Sequence of chain 1.A:
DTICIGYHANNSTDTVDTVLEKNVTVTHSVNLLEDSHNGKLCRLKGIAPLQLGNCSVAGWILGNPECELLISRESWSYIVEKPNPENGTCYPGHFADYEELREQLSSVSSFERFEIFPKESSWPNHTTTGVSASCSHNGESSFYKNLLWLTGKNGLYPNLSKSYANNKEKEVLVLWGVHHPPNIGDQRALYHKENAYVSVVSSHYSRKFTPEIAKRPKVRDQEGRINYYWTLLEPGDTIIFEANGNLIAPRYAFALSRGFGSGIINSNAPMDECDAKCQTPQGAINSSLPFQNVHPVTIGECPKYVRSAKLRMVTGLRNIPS

Binding-site contacts:
Ligand atom C4 contacts residue ASN87 of chain 1.A at 4.2 Å.
Ligand atom O3 contacts residue ARG220 of chain 1.A at 3.4 Å (salt-bridge).
Ligand atom O7 contacts residue ARG220 of chain 1.A at 3.4 Å (salt-bridge).
Ligand atom C8 contacts residue CYS135 of chain 1.A at 4.2 Å (hydrophobic).
Ligand atom C8 contacts residue ASN87 of chain 1.A at 4.3 Å.
Ligand atom C3 contacts residue ASN87 of chain 1.A at 3.8 Å.
Ligand atom C8 contacts residue SER136 of chain 1.A at 3.7 Å.
Ligand atom C8 contacts residue SER134 of chain 1.A at 4.4 Å.
Ligand atom C1 contacts residue GLU66 of chain 1.A at 4.5 Å.
Ligand atom O6 contacts residue GLU86 of chain 1.A at 3.4 Å.
Ligand atom C8 contacts residue CYS90 of chain 1.A at 3.8 Å (hydrophobic).
Ligand atom C2 contacts residue ARG220 of chain 1.A at 4.0 Å.
Ligand atom O7 contacts residue ASN64 of chain 1.A at 3.8 Å.
Ligand atom O7 contacts residue CYS90 of chain 1.A at 3.7 Å.
Ligand atom C7 contacts residue ASN87 of chain 1.A at 3.1 Å.
Ligand atom C8 contacts residue ASN64 of chain 1.A at 3.6 Å.
Ligand atom O5 contacts residue ARG220 of chain 1.A at 4.5 Å.
Ligand atom N2 contacts residue ARG220 of chain 1.A at 3.7 Å.
Ligand atom C7 contacts residue CYS90 of chain 1.A at 4.2 Å (hydrophobic).
Ligand atom O5 contacts residue ASN87 of chain 1.A at 2.4 Å (h-bond).
Ligand atom C5 contacts residue ASN87 of chain 1.A at 3.7 Å.
Ligand atom C3 contacts residue ARG220 of chain 1.A at 4.3 Å.
Ligand atom C5 contacts residue ARG220 of chain 1.A at 4.5 Å.
Ligand atom O7 contacts residue ASN87 of chain 1.A at 2.9 Å (h-bond).
Ligand atom C8 contacts residue ARG220 of chain 1.A at 4.0 Å.
Ligand atom N2 contacts residue ASN87 of chain 1.A at 2.9 Å (h-bond).
Ligand atom N2 contacts residue GLU66 of chain 1.A at 4.1 Å.
Ligand atom C6 contacts residue ARG220 of chain 1.A at 4.3 Å.
Ligand atom C8 contacts residue GLU66 of chain 1.A at 4.3 Å.
Ligand atom C6 contacts residue GLU86 of chain 1.A at 4.4 Å.
Ligand atom C2 contacts residue ASN87 of chain 1.A at 2.4 Å.
Ligand atom O5 contacts residue GLU86 of chain 1.A at 4.0 Å.
Ligand atom C7 contacts residue ASN64 of chain 1.A at 4.1 Å.
Ligand atom C7 contacts residue GLU66 of chain 1.A at 4.5 Å.
Ligand atom C7 contacts residue ARG220 of chain 1.A at 3.4 Å.
Ligand atom C1 contacts residue ASN87 of chain 1.A at 1.4 Å.

This small molecule binds to this protein.
Small molecule (SMILES): CC(=O)N[C@H]1[C@H](O[C@H]2[C@H](O)[C@@H](NC(C)=O)CO[C@@H]2CO)O[C@H](CO)[C@@H](O)[C@@H]1O